Binding-site contacts:
Ligand atom O7 contacts residue SER311 of chain 1.A at 3.0 Å (h-bond).
Ligand atom C1 contacts residue ILE281 of chain 1.A at 3.7 Å (hydrophobic).
Ligand atom C3 contacts residue ASN283 of chain 1.A at 3.8 Å.
Ligand atom C7 contacts residue ASN283 of chain 1.A at 3.6 Å.
Ligand atom O5 contacts residue ASN283 of chain 1.A at 2.2 Å (h-bond).
Ligand atom O6 contacts residue ARG558 of chain 1.A at 3.6 Å.
Ligand atom C7 contacts residue SER311 of chain 1.A at 3.4 Å.
Ligand atom C8 contacts residue SER311 of chain 1.A at 3.8 Å.
Ligand atom C1 contacts residue ASN283 of chain 1.A at 1.4 Å.
Ligand atom O5 contacts residue ILE281 of chain 1.A at 3.9 Å.
Ligand atom O7 contacts residue THR312 of chain 1.A at 3.5 Å.
Ligand atom C6 contacts residue ARG558 of chain 1.A at 3.7 Å.
Ligand atom C8 contacts residue MET310 of chain 1.A at 4.0 Å (hydrophobic).
Ligand atom C5 contacts residue ILE281 of chain 1.A at 4.1 Å (hydrophobic).
Ligand atom O7 contacts residue ASN283 of chain 1.A at 4.0 Å.
Ligand atom C8 contacts residue ASN283 of chain 1.A at 4.2 Å.
Ligand atom C4 contacts residue ASN283 of chain 1.A at 4.2 Å.
Ligand atom C2 contacts residue ASN283 of chain 1.A at 2.5 Å.
Ligand atom N2 contacts residue ASN283 of chain 1.A at 2.9 Å (h-bond).
Ligand atom C5 contacts residue ASN283 of chain 1.A at 3.5 Å.
Ligand atom N2 contacts residue SER311 of chain 1.A at 4.3 Å.

The protein below binds the small molecule below.
Small molecule (SMILES): CC(=O)N[C@H]1[C@H](O[C@H]2[C@H](O)[C@@H](NC(C)=O)CO[C@@H]2CO)O[C@H](CO)[C@@H](O)[C@@H]1O

Sequence of chain 1.A:
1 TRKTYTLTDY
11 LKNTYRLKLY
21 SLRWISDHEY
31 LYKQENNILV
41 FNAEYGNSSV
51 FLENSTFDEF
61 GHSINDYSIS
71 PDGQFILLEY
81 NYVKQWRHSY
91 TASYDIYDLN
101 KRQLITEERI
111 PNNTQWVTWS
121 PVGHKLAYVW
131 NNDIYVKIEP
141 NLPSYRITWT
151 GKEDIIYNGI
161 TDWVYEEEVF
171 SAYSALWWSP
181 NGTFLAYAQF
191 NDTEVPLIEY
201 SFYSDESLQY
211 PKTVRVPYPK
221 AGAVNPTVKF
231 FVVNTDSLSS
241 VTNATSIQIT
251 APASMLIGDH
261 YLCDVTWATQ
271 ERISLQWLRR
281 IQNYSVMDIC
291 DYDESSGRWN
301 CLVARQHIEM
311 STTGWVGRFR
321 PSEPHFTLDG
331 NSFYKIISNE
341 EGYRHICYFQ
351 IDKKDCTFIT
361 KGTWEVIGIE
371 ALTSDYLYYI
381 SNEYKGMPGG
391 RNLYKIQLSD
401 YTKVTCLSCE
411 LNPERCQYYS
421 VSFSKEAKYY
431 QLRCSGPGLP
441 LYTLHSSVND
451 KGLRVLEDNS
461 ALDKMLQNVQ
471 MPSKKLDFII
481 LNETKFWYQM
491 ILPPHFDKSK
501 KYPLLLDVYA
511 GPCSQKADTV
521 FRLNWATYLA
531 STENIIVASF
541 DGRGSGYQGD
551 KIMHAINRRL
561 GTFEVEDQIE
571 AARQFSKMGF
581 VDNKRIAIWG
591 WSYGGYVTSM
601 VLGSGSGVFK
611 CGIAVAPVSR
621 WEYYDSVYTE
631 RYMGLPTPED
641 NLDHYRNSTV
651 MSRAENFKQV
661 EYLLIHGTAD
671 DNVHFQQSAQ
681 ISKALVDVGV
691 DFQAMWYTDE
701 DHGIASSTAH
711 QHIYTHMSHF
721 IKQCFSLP